This small molecule binds to this protein.
Small molecule (SMILES): CC(=O)N[C@H]1[C@H](O[C@H]2[C@H](O)[C@@H](NC(C)=O)CO[C@@H]2CO)O[C@H](CO)[C@@H](O)[C@@H]1O

Binding-site contacts:
Ligand atom C5 contacts residue ASN12 of chain 21.A at 3.9 Å.
Ligand atom C7 contacts residue ASN12 of chain 21.A at 4.3 Å.
Ligand atom C1 contacts residue ASN12 of chain 21.A at 2.1 Å.
Ligand atom C2 contacts residue ASN12 of chain 21.A at 3.5 Å.
Ligand atom O5 contacts residue ASN12 of chain 21.A at 2.5 Å (h-bond).
Ligand atom O7 contacts residue ASN12 of chain 21.A at 4.2 Å.
Ligand atom N2 contacts residue ASN12 of chain 21.A at 4.0 Å.

Sequence of chain 21.A:
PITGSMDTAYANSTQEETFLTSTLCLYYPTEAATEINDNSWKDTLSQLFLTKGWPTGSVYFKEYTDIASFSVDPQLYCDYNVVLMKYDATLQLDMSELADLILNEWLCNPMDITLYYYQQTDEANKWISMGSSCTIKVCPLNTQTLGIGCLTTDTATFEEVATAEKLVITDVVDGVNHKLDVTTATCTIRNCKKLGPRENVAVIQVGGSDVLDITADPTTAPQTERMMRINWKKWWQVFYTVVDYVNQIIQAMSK